Sequence of chain 1.B:
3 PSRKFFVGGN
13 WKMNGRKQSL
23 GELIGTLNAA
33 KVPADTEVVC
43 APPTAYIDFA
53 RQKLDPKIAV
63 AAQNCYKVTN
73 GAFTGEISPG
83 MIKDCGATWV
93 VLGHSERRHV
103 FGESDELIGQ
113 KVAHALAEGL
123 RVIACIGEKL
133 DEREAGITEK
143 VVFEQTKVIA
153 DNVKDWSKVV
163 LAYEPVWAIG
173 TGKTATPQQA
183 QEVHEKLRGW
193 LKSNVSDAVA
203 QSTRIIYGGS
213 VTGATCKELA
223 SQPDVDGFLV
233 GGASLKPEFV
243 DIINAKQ

A protein and the small-molecule ligand that binds it are described below.
Small molecule (SMILES): O=C(O)COP(=O)(O)O

Binding-site contacts:
Ligand atom O2P contacts residue LYS14 of chain 1.B at 4.0 Å.
Ligand atom P contacts residue SER212 of chain 1.B at 4.0 Å.
Ligand atom O3P contacts residue GLY211 of chain 1.B at 3.7 Å.
Ligand atom C1 contacts residue HIS96 of chain 1.B at 3.4 Å.
Ligand atom O1 contacts residue HIS96 of chain 1.B at 3.3 Å (h-bond).
Ligand atom O2 contacts residue ASN12 of chain 1.B at 4.4 Å.
Ligand atom C2 contacts residue VAL232 of chain 1.B at 4.3 Å (hydrophobic).
Ligand atom C2 contacts residue LYS14 of chain 1.B at 4.0 Å.
Ligand atom O1P contacts residue GLY233 of chain 1.B at 3.6 Å.
Ligand atom C2 contacts residue GLY233 of chain 1.B at 3.5 Å.
Ligand atom C1 contacts residue LYS14 of chain 1.B at 3.5 Å.
Ligand atom P contacts residue GLY233 of chain 1.B at 3.7 Å.
Ligand atom C1 contacts residue GLY233 of chain 1.B at 3.9 Å.
Ligand atom O2 contacts residue LYS14 of chain 1.B at 2.8 Å (salt-bridge).
Ligand atom O4P contacts residue SER212 of chain 1.B at 3.6 Å (h-bond).
Ligand atom C1 contacts residue ASN12 of chain 1.B at 4.4 Å.
Ligand atom O1 contacts residue LYS14 of chain 1.B at 3.8 Å.
Ligand atom C1 contacts residue GLU166 of chain 1.B at 3.7 Å.
Ligand atom O1 contacts residue ASN12 of chain 1.B at 3.6 Å.
Ligand atom P contacts residue GLY234 of chain 1.B at 4.0 Å.
Ligand atom O4P contacts residue GLY233 of chain 1.B at 3.0 Å (h-bond).
Ligand atom O2 contacts residue GLU166 of chain 1.B at 3.4 Å (salt-bridge).
Ligand atom O1 contacts residue VAL232 of chain 1.B at 4.1 Å.
Ligand atom O3P contacts residue SER212 of chain 1.B at 3.2 Å (h-bond).
Ligand atom O2P contacts residue GLY234 of chain 1.B at 3.0 Å (h-bond).
Ligand atom C1 contacts residue LEU231 of chain 1.B at 4.4 Å (hydrophobic).
Ligand atom O3P contacts residue ILE171 of chain 1.B at 3.3 Å.
Ligand atom O2P contacts residue GLY233 of chain 1.B at 3.4 Å.
Ligand atom C2 contacts residue LEU231 of chain 1.B at 4.0 Å (hydrophobic).
Ligand atom O1 contacts residue GLU166 of chain 1.B at 4.0 Å.
Ligand atom O4P contacts residue GLY234 of chain 1.B at 3.9 Å.
Ligand atom O4P contacts residue GLY211 of chain 1.B at 4.3 Å.
Ligand atom O1 contacts residue GLY233 of chain 1.B at 3.9 Å.
Ligand atom O1P contacts residue LYS14 of chain 1.B at 3.3 Å (salt-bridge).
Ligand atom C2 contacts residue GLY211 of chain 1.B at 4.0 Å.
Ligand atom O4P contacts residue VAL232 of chain 1.B at 4.1 Å.
Ligand atom O2 contacts residue GLU98 of chain 1.B at 4.2 Å.
Ligand atom O1 contacts residue LEU231 of chain 1.B at 3.9 Å.
Ligand atom O2 contacts residue HIS96 of chain 1.B at 2.7 Å (h-bond).
Ligand atom P contacts residue LYS14 of chain 1.B at 4.4 Å.